Sequence of chain 1.D:
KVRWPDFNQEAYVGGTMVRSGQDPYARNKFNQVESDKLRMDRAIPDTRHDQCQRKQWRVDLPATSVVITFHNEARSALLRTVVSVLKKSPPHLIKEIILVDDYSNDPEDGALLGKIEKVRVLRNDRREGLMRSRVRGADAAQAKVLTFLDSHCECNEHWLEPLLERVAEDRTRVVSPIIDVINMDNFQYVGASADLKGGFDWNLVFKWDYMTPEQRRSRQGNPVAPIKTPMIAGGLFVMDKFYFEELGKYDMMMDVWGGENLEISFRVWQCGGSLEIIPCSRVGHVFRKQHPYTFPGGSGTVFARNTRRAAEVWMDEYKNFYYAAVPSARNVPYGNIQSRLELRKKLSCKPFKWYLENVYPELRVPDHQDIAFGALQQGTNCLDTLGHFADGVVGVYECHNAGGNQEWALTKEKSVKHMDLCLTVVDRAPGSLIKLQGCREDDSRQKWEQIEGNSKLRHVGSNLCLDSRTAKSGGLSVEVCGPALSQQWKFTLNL

Sequence of chain 2.F:
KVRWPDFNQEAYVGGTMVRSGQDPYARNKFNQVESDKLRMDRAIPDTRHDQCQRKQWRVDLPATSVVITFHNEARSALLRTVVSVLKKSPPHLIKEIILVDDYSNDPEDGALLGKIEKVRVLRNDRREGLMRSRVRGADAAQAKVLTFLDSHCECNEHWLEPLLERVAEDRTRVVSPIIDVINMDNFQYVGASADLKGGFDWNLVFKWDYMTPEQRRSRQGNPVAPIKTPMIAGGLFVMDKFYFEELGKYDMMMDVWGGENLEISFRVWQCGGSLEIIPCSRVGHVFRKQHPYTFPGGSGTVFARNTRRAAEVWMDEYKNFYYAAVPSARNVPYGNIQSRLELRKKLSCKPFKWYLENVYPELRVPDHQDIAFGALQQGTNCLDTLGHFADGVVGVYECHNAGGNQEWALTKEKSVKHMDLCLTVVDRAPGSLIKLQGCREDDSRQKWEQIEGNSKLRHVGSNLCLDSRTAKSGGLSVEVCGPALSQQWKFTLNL

The protein below binds the small molecule below.
Small molecule (SMILES): O=c1cc(-c2ccc(O)c(O)c2)oc2cc(O)cc(O)c12

Binding-site contacts:
Ligand atom C4 contacts residue TRP282 of chain 1.D at 4.2 Å (hydrophobic).
Ligand atom O2 contacts residue ALA464 of chain 2.F at 3.9 Å.
Ligand atom O3 contacts residue PHE463 of chain 2.F at 2.6 Å.
Ligand atom C3 contacts residue ALA266 of chain 1.D at 4.1 Å (hydrophobic).
Ligand atom C14 contacts residue PHE361 of chain 1.D at 4.3 Å (hydrophobic).
Ligand atom C4 contacts residue PHE463 of chain 2.F at 3.7 Å (hydrophobic).
Ligand atom C4 contacts residue LEU270 of chain 1.D at 3.9 Å (hydrophobic).
Ligand atom O3 contacts residue ALA464 of chain 2.F at 4.2 Å.
Ligand atom C2 contacts residue ALA266 of chain 1.D at 4.3 Å (hydrophobic).
Ligand atom C3 contacts residue TRP282 of chain 1.D at 4.2 Å (hydrophobic).
Ligand atom C6 contacts residue VAL255 of chain 1.D at 4.3 Å (hydrophobic).
Ligand atom C5 contacts residue PHE463 of chain 2.F at 4.1 Å (hydrophobic).
Ligand atom C1 contacts residue TRP282 of chain 1.D at 3.8 Å (hydrophobic).
Ligand atom O1 contacts residue TRP282 of chain 1.D at 3.8 Å.
Ligand atom C9 contacts residue PHE361 of chain 1.D at 4.1 Å (hydrophobic).
Ligand atom O1 contacts residue ALA266 of chain 1.D at 4.0 Å.
Ligand atom O5 contacts residue ASP465 of chain 2.F at 3.9 Å.
Ligand atom C3 contacts residue ILE253 of chain 1.D at 4.3 Å (hydrophobic).
Ligand atom O4 contacts residue PHE361 of chain 1.D at 3.3 Å.
Ligand atom C6 contacts residue TRP282 of chain 1.D at 3.9 Å (hydrophobic).
Ligand atom C2 contacts residue PHE361 of chain 1.D at 4.2 Å (hydrophobic).
Ligand atom C6 contacts residue PHE361 of chain 1.D at 3.8 Å (hydrophobic).
Ligand atom O6 contacts residue ARG362 of chain 1.D at 4.3 Å.
Ligand atom C13 contacts residue PHE361 of chain 1.D at 4.1 Å (hydrophobic).
Ligand atom O6 contacts residue LYS363 of chain 1.D at 3.3 Å.
Ligand atom C7 contacts residue PHE463 of chain 2.F at 3.7 Å (hydrophobic).
Ligand atom O2 contacts residue LEU270 of chain 1.D at 3.4 Å.
Ligand atom O2 contacts residue PHE463 of chain 2.F at 2.5 Å.
Ligand atom C12 contacts residue PHE361 of chain 1.D at 4.0 Å (hydrophobic).
Ligand atom C11 contacts residue PHE361 of chain 1.D at 3.9 Å (hydrophobic).
Ligand atom O1 contacts residue ILE253 of chain 1.D at 2.7 Å (h-bond).
Ligand atom C1 contacts residue PHE361 of chain 1.D at 3.2 Å (hydrophobic).
Ligand atom C3 contacts residue LEU270 of chain 1.D at 3.5 Å (hydrophobic).
Ligand atom C2 contacts residue TRP282 of chain 1.D at 3.9 Å (hydrophobic).
Ligand atom C7 contacts residue ALA464 of chain 2.F at 4.3 Å (hydrophobic).
Ligand atom C2 contacts residue ILE253 of chain 1.D at 3.4 Å (hydrophobic).
Ligand atom C1 contacts residue ILE253 of chain 1.D at 3.9 Å (hydrophobic).
Ligand atom C5 contacts residue TRP282 of chain 1.D at 4.1 Å (hydrophobic).
Ligand atom C15 contacts residue PHE361 of chain 1.D at 4.2 Å (hydrophobic).
Ligand atom C10 contacts residue PHE361 of chain 1.D at 4.0 Å (hydrophobic).